Binding-site contacts:
Ligand atom C28 contacts residue ILE246 of chain 1.A at 3.8 Å (hydrophobic).
Ligand atom C2 contacts residue PHE283 of chain 1.A at 3.4 Å (hydrophobic).
Ligand atom N8 contacts residue PHE250 of chain 1.A at 3.7 Å.
Ligand atom N4 contacts residue PHE250 of chain 1.A at 3.8 Å.
Ligand atom N4 contacts residue PHE283 of chain 1.A at 3.6 Å.
Ligand atom N18 contacts residue SER231 of chain 1.A at 3.3 Å.
Ligand atom C24 contacts residue SER231 of chain 1.A at 3.7 Å.
Ligand atom C26 contacts residue MET267 of chain 1.A at 3.5 Å (hydrophobic).
Ligand atom C27 contacts residue VAL232 of chain 1.A at 3.7 Å (hydrophobic).
Ligand atom N7 contacts residue MET267 of chain 1.A at 3.6 Å.
Ligand atom C10 contacts residue PHE283 of chain 1.A at 3.8 Å (hydrophobic).
Ligand atom C11 contacts residue PHE283 of chain 1.A at 3.5 Å (hydrophobic).
Ligand atom C23 contacts residue TYR78 of chain 1.A at 3.9 Å (hydrophobic).
Ligand atom C3 contacts residue PHE283 of chain 1.A at 3.5 Å (hydrophobic).
Ligand atom C24 contacts residue THR239 of chain 1.A at 3.4 Å.
Ligand atom C11 contacts residue MET267 of chain 1.A at 3.5 Å (hydrophobic).
Ligand atom O21 contacts residue MET267 of chain 1.A at 3.2 Å.
Ligand atom C2 contacts residue MET267 of chain 1.A at 3.4 Å (hydrophobic).
Ligand atom C23 contacts residue LEU229 of chain 1.A at 3.6 Å (hydrophobic).
Ligand atom C9 contacts residue TYR247 of chain 1.A at 3.6 Å (hydrophobic).
Ligand atom O17 contacts residue GLN280 of chain 1.A at 2.9 Å (h-bond).
Ligand atom N18 contacts residue THR242 of chain 1.A at 3.6 Å.
Ligand atom C24 contacts residue ALA243 of chain 1.A at 3.6 Å (hydrophobic).
Ligand atom N25 contacts residue PHE283 of chain 1.A at 3.7 Å.
Ligand atom C15 contacts residue LEU189 of chain 1.A at 3.7 Å (hydrophobic).
Ligand atom C24 contacts residue THR242 of chain 1.A at 3.9 Å.
Ligand atom C1 contacts residue MET267 of chain 1.A at 3.9 Å (hydrophobic).
Ligand atom N6 contacts residue MET267 of chain 1.A at 3.3 Å (h-bond).
Ligand atom N8 contacts residue PHE283 of chain 1.A at 3.3 Å.
Ligand atom C5 contacts residue PHE283 of chain 1.A at 3.8 Å (hydrophobic).
Ligand atom C9 contacts residue GLN280 of chain 1.A at 3.8 Å.
Ligand atom O17 contacts residue PHE283 of chain 1.A at 3.8 Å.
Ligand atom N19 contacts residue ALA243 of chain 1.A at 3.7 Å.
Ligand atom C32 contacts residue GLY282 of chain 1.A at 3.5 Å.
Ligand atom C1 contacts residue PHE283 of chain 1.A at 3.4 Å (hydrophobic).
Ligand atom N19 contacts residue THR239 of chain 1.A at 3.5 Å (h-bond).
Ligand atom C32 contacts residue ALA286 of chain 1.A at 3.8 Å (hydrophobic).
Ligand atom C27 contacts residue GLN280 of chain 1.A at 3.3 Å.
Ligand atom O21 contacts residue PHE283 of chain 1.A at 3.8 Å.
Ligand atom C5 contacts residue PHE250 of chain 1.A at 3.7 Å (hydrophobic).

Sequence of chain 1.A:
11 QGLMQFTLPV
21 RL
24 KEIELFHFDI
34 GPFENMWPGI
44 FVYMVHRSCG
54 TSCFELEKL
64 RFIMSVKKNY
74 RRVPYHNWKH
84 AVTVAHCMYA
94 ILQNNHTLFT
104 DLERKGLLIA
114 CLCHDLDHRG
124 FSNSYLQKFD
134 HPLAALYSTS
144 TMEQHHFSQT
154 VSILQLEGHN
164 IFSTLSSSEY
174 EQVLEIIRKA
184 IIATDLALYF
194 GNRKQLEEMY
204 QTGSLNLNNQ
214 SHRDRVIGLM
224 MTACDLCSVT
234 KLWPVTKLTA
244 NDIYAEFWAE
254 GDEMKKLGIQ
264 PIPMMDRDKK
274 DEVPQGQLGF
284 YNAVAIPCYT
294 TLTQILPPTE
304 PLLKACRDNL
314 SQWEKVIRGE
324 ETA

This protein binds this small molecule.
Small molecule (SMILES): CNC(=O)c1c(NC(=O)c2nc(C3CC3)ccc2Nc2cncnc2)cnn1CCOC